Binding-site contacts:
Ligand atom C4 contacts residue TYR341 of chain 1.G at 3.2 Å (hydrophobic).
Ligand atom O5 contacts residue TYR155 of chain 1.G at 3.3 Å.
Ligand atom C2 contacts residue TRP62 of chain 1.G at 3.9 Å (hydrophobic).
Ligand atom C6 contacts residue TYR155 of chain 1.G at 3.7 Å (hydrophobic).
Ligand atom O6 contacts residue PHE156 of chain 1.G at 3.6 Å.
Ligand atom C2 contacts residue ASP65 of chain 1.G at 3.3 Å.
Ligand atom C1 contacts residue ASP14 of chain 1.G at 3.5 Å.
Ligand atom C1 contacts residue TRP230 of chain 1.G at 3.7 Å (hydrophobic).
Ligand atom C3 contacts residue TRP62 of chain 1.G at 3.4 Å (hydrophobic).
Ligand atom C6 contacts residue TYR341 of chain 1.G at 3.6 Å (hydrophobic).
Ligand atom C2 contacts residue LYS15 of chain 1.G at 3.9 Å.
Ligand atom O2 contacts residue GLU111 of chain 1.G at 3.0 Å (salt-bridge).
Ligand atom O1 contacts residue LYS15 of chain 1.G at 3.0 Å (salt-bridge).
Ligand atom O2 contacts residue ALA63 of chain 1.G at 3.1 Å.
Ligand atom O2 contacts residue LYS15 of chain 1.G at 2.8 Å (salt-bridge).
Ligand atom C6 contacts residue TRP340 of chain 1.G at 3.5 Å (hydrophobic).
Ligand atom C1 contacts residue LYS15 of chain 1.G at 3.8 Å.
Ligand atom C1 contacts residue TYR155 of chain 1.G at 3.5 Å (hydrophobic).
Ligand atom O2 contacts residue ASP65 of chain 1.G at 2.7 Å (salt-bridge).
Ligand atom O6 contacts residue TYR155 of chain 1.G at 3.2 Å (h-bond).
Ligand atom O3 contacts residue GLU111 of chain 1.G at 3.9 Å.
Ligand atom O3 contacts residue ALA63 of chain 1.G at 3.6 Å.
Ligand atom C2 contacts residue TRP230 of chain 1.G at 3.8 Å (hydrophobic).
Ligand atom C5 contacts residue TYR341 of chain 1.G at 3.5 Å (hydrophobic).
Ligand atom O5 contacts residue TRP340 of chain 1.G at 3.9 Å.
Ligand atom O4 contacts residue TYR341 of chain 1.G at 2.1 Å (h-bond).
Ligand atom O6 contacts residue PRO154 of chain 1.G at 3.4 Å.
Ligand atom O3 contacts residue TRP62 of chain 1.G at 3.2 Å (h-bond).
Ligand atom O2 contacts residue MET330 of chain 1.G at 3.6 Å.
Ligand atom C2 contacts residue GLU111 of chain 1.G at 3.7 Å.
Ligand atom C6 contacts residue GLU153 of chain 1.G at 3.8 Å.
Ligand atom C6 contacts residue PRO154 of chain 1.G at 3.8 Å (hydrophobic).
Ligand atom O3 contacts residue ARG66 of chain 1.G at 3.5 Å.
Ligand atom O6 contacts residue GLU153 of chain 1.G at 2.8 Å (salt-bridge).
Ligand atom C3 contacts residue ASP65 of chain 1.G at 3.6 Å.
Ligand atom O2 contacts residue TRP62 of chain 1.G at 3.4 Å (h-bond).
Ligand atom O4 contacts residue ARG66 of chain 1.G at 3.1 Å (salt-bridge).
Ligand atom O1 contacts residue ASP14 of chain 1.G at 2.6 Å (salt-bridge).
Ligand atom O3 contacts residue ASP65 of chain 1.G at 2.5 Å (salt-bridge).
Ligand atom C4 contacts residue TRP340 of chain 1.G at 3.8 Å (hydrophobic).

This protein binds this small molecule.
Small molecule (SMILES): OC[C@H]1O[C@H](O[C@H]2[C@H](O)[C@@H](O)[C@@H](O)O[C@@H]2CO)[C@H](O)[C@@H](O)[C@@H]1O

Sequence of chain 1.G:
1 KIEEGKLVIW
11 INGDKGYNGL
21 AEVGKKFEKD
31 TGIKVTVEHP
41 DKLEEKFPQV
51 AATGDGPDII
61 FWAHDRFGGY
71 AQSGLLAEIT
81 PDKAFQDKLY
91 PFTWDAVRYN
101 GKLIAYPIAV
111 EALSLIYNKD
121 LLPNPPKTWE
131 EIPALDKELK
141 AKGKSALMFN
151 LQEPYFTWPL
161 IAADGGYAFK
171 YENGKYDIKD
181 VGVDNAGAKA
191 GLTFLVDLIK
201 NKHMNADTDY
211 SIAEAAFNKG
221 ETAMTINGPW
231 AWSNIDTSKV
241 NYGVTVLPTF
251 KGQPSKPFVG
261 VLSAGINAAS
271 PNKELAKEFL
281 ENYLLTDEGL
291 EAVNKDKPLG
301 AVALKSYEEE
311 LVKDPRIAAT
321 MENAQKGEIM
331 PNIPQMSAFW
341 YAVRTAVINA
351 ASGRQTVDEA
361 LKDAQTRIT